Binding-site contacts:
Ligand atom O1 contacts residue PLP1 of chain 1.G at 4.5 Å.
Ligand atom SE contacts residue HIS133 of chain 1.B at 3.5 Å.
Ligand atom C7 contacts residue ALA26 of chain 1.B at 4.0 Å (hydrophobic).
Ligand atom C7 contacts residue ASN25 of chain 1.B at 3.6 Å.
Ligand atom C7 contacts residue SER374 of chain 1.B at 3.4 Å.
Ligand atom O1 contacts residue ARG402 of chain 1.B at 2.7 Å (salt-bridge).
Ligand atom SE contacts residue THR284 of chain 1.A at 4.0 Å.
Ligand atom C6 contacts residue LYS247 of chain 1.B at 4.2 Å.
Ligand atom C6 contacts residue HIS133 of chain 1.B at 4.0 Å.
Ligand atom C2 contacts residue PLP1 of chain 1.G at 3.8 Å.
Ligand atom O1 contacts residue GLN224 of chain 1.B at 4.0 Å.
Ligand atom C6 contacts residue ASN186 of chain 1.B at 4.1 Å.
Ligand atom O2 contacts residue GLY372 of chain 1.B at 4.3 Å.
Ligand atom O1 contacts residue ASN25 of chain 1.B at 3.8 Å.
Ligand atom C2 contacts residue LYS247 of chain 1.B at 3.9 Å.
Ligand atom C7 contacts residue ALA373 of chain 1.B at 3.7 Å (hydrophobic).
Ligand atom SE contacts residue HIS246 of chain 1.B at 4.4 Å.
Ligand atom O2 contacts residue ALA26 of chain 1.B at 3.3 Å.
Ligand atom O2 contacts residue SER374 of chain 1.B at 2.7 Å (h-bond).
Ligand atom C6 contacts residue PLP1 of chain 1.G at 4.0 Å.
Ligand atom C7 contacts residue ARG402 of chain 1.B at 3.6 Å.
Ligand atom O1 contacts residue SER374 of chain 1.B at 4.2 Å.
Ligand atom C6 contacts residue ALA373 of chain 1.B at 4.5 Å (hydrophobic).
Ligand atom C6 contacts residue ASN25 of chain 1.B at 4.2 Å.
Ligand atom O1 contacts residue ASN186 of chain 1.B at 2.9 Å (h-bond).
Ligand atom O1 contacts residue ALA373 of chain 1.B at 3.8 Å.
Ligand atom C7 contacts residue GLN224 of chain 1.B at 4.5 Å.
Ligand atom C6 contacts residue SER374 of chain 1.B at 3.7 Å.
Ligand atom C2 contacts residue ASN48 of chain 1.A at 4.1 Å.
Ligand atom SE contacts residue LYS247 of chain 1.B at 3.2 Å.
Ligand atom C7 contacts residue ASN186 of chain 1.B at 3.8 Å.
Ligand atom O2 contacts residue ARG402 of chain 1.B at 3.0 Å (salt-bridge).
Ligand atom O2 contacts residue ASN25 of chain 1.B at 3.8 Å.
Ligand atom O2 contacts residue ALA373 of chain 1.B at 3.6 Å.
Ligand atom C2 contacts residue ASN25 of chain 1.B at 4.0 Å.
Ligand atom SE contacts residue PLP1 of chain 1.G at 2.5 Å.
Ligand atom C2 contacts residue SER374 of chain 1.B at 3.0 Å.
Ligand atom C2 contacts residue ALA26 of chain 1.B at 3.5 Å (hydrophobic).

Sequence of chain 1.A:
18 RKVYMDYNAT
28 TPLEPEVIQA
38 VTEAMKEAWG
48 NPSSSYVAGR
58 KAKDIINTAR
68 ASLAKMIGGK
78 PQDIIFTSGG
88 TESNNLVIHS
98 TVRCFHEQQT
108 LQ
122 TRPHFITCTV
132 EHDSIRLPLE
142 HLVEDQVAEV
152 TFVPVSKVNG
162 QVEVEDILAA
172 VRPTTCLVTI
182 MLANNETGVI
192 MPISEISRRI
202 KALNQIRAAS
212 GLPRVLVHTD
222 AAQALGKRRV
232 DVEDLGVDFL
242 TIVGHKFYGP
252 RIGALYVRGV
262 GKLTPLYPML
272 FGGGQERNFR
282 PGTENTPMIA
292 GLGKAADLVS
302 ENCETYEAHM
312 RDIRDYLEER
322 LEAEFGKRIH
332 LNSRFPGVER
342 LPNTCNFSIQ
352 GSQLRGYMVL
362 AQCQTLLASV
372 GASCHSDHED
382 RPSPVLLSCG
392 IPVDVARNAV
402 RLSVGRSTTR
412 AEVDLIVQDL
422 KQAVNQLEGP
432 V

Sequence of chain 1.B:
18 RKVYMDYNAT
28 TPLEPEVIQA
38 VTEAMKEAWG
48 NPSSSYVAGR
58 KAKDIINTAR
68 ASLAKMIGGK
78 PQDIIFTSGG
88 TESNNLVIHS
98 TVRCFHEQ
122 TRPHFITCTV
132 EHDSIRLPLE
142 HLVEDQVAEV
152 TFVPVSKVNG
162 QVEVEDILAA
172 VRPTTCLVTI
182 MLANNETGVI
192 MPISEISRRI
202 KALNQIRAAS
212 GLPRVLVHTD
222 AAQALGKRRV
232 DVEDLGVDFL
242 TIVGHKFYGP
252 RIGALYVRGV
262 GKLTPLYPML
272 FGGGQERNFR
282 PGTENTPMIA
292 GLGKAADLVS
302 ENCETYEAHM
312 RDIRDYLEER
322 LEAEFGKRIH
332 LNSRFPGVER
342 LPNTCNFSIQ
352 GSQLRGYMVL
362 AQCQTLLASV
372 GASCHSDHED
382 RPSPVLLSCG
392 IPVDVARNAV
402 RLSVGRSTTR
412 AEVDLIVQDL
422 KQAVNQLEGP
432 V

A protein and the small-molecule ligand that binds it are described below.
Small molecule (SMILES): O=C(O)CC[SeH]